Sequence of chain 1.C:
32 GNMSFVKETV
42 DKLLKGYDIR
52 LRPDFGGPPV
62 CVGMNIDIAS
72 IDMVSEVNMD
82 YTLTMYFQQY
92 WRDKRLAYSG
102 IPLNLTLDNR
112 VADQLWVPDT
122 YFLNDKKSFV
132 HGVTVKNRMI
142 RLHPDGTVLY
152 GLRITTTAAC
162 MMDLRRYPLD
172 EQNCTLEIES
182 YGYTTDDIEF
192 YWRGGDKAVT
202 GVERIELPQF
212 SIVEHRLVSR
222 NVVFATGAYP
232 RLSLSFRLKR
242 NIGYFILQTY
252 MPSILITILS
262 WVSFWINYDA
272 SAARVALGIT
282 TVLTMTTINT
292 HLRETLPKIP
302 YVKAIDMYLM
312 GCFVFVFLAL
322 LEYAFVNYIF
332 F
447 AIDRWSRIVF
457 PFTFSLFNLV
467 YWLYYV

Sequence of chain 1.D:
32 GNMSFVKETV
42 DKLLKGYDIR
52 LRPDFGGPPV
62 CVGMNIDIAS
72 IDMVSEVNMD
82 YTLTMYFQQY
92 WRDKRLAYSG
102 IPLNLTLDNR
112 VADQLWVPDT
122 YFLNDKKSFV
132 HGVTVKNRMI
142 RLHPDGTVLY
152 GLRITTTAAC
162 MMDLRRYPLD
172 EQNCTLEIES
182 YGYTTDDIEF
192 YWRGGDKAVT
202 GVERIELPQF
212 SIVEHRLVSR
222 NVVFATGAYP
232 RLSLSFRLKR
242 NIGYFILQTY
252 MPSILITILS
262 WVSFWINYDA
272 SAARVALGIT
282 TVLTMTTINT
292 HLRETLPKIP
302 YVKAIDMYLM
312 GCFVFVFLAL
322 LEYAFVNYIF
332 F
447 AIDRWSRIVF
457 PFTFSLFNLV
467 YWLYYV

A protein and the small-molecule ligand that binds it are described below.
Small molecule (SMILES): NCCc1c[nH]cn1

Binding-site contacts:
Ligand atom ND1 contacts residue GLN89 of chain 1.C at 3.6 Å.
Ligand atom CB contacts residue TYR182 of chain 1.D at 4.3 Å (hydrophobic).
Ligand atom ND1 contacts residue PHE225 of chain 1.D at 4.0 Å.
Ligand atom CA contacts residue TYR230 of chain 1.D at 3.7 Å (hydrophobic).
Ligand atom N contacts residue SER181 of chain 1.D at 3.2 Å (h-bond).
Ligand atom CA contacts residue TYR182 of chain 1.D at 3.8 Å (hydrophobic).
Ligand atom CB contacts residue PHE225 of chain 1.D at 4.5 Å (hydrophobic).
Ligand atom CD2 contacts residue PHE225 of chain 1.D at 3.6 Å (hydrophobic).
Ligand atom CA contacts residue TYR122 of chain 1.D at 4.0 Å (hydrophobic).
Ligand atom CD2 contacts residue TYR87 of chain 1.C at 3.9 Å (hydrophobic).
Ligand atom NE2 contacts residue GLN89 of chain 1.C at 4.1 Å.
Ligand atom ND1 contacts residue TYR230 of chain 1.D at 4.4 Å.
Ligand atom CA contacts residue GLU180 of chain 1.D at 3.9 Å.
Ligand atom CG contacts residue TYR87 of chain 1.C at 4.2 Å (hydrophobic).
Ligand atom N contacts residue TYR230 of chain 1.D at 4.0 Å.
Ligand atom ND1 contacts residue THR227 of chain 1.D at 3.1 Å (h-bond).
Ligand atom CG contacts residue THR227 of chain 1.D at 4.4 Å.
Ligand atom CE1 contacts residue PHE225 of chain 1.D at 3.7 Å (hydrophobic).
Ligand atom N contacts residue GLU180 of chain 1.D at 3.5 Å (salt-bridge).
Ligand atom CA contacts residue SER181 of chain 1.D at 4.5 Å.
Ligand atom NE2 contacts residue ASP68 of chain 1.C at 3.6 Å.
Ligand atom NE2 contacts residue PHE225 of chain 1.D at 3.6 Å.
Ligand atom N contacts residue TYR182 of chain 1.D at 3.2 Å (h-bond).
Ligand atom CE1 contacts residue GLN89 of chain 1.C at 3.3 Å.
Ligand atom CG contacts residue PHE225 of chain 1.D at 4.0 Å (hydrophobic).
Ligand atom CA contacts residue PHE225 of chain 1.D at 3.8 Å (hydrophobic).
Ligand atom CE1 contacts residue THR227 of chain 1.D at 3.5 Å.
Ligand atom CB contacts residue TYR87 of chain 1.C at 3.9 Å (hydrophobic).
Ligand atom CD2 contacts residue ASP68 of chain 1.C at 3.6 Å.
Ligand atom CB contacts residue TYR122 of chain 1.D at 4.0 Å (hydrophobic).
Ligand atom N contacts residue TYR122 of chain 1.D at 3.2 Å (h-bond).